Sequence of chain 1.A:
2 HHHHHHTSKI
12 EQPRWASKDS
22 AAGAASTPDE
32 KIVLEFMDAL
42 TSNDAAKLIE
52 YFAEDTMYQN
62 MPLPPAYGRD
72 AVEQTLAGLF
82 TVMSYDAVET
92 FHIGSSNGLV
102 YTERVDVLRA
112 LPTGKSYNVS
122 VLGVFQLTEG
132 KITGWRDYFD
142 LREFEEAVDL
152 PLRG

This small molecule binds to this protein.
Small molecule (SMILES): C1C[C@@H]2O[C@@H]2C1

Binding-site contacts:
Ligand atom C03 contacts residue ASN61 of chain 1.A at 4.2 Å.
Ligand atom O06 contacts residue TYR86 of chain 1.A at 4.0 Å.
Ligand atom C02 contacts residue LEU153 of chain 1.A at 4.2 Å (hydrophobic).
Ligand atom C01 contacts residue PHE145 of chain 1.A at 4.2 Å (hydrophobic).
Ligand atom C03 contacts residue PHE140 of chain 1.A at 4.0 Å (hydrophobic).
Ligand atom O06 contacts residue LEU109 of chain 1.A at 3.2 Å.
Ligand atom C02 contacts residue MET84 of chain 1.A at 4.1 Å (hydrophobic).
Ligand atom C03 contacts residue MET84 of chain 1.A at 4.0 Å (hydrophobic).
Ligand atom C04 contacts residue LEU109 of chain 1.A at 4.4 Å (hydrophobic).
Ligand atom C02 contacts residue PHE140 of chain 1.A at 3.7 Å (hydrophobic).
Ligand atom C02 contacts residue PHE145 of chain 1.A at 4.4 Å (hydrophobic).
Ligand atom C04 contacts residue ASN61 of chain 1.A at 3.6 Å.
Ligand atom C03 contacts residue LEU80 of chain 1.A at 4.4 Å (hydrophobic).
Ligand atom C05 contacts residue PHE140 of chain 1.A at 3.4 Å (hydrophobic).
Ligand atom C01 contacts residue MET84 of chain 1.A at 4.4 Å (hydrophobic).
Ligand atom C01 contacts residue LEU109 of chain 1.A at 3.6 Å (hydrophobic).
Ligand atom C04 contacts residue PHE140 of chain 1.A at 3.7 Å (hydrophobic).
Ligand atom C01 contacts residue VAL120 of chain 1.A at 4.4 Å (hydrophobic).
Ligand atom C01 contacts residue PHE140 of chain 1.A at 3.8 Å (hydrophobic).
Ligand atom O06 contacts residue ASP107 of chain 1.A at 4.0 Å.
Ligand atom C05 contacts residue LEU109 of chain 1.A at 3.7 Å (hydrophobic).